Sequence of chain 1.C:
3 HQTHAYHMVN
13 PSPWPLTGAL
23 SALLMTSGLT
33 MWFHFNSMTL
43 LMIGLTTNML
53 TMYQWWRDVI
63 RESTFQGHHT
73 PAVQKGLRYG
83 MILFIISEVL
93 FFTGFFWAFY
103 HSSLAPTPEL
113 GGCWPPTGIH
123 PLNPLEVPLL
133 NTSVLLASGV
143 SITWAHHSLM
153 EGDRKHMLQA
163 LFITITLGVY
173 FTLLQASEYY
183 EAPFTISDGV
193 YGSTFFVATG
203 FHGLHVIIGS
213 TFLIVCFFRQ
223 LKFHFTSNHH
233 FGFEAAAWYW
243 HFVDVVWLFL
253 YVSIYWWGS

This protein binds this small molecule.
Small molecule (SMILES): C[C@H](CCC(=O)O)[C@H]1CC[C@H]2[C@@H]3[C@H](O)C[C@@H]4C[C@H](O)CC[C@]4(C)[C@H]3C[C@H](O)[C@]12C

Binding-site contacts:
Ligand atom O26 contacts residue PHE225 of chain 1.C at 3.8 Å.
Ligand atom C19 contacts residue PHE219 of chain 1.C at 3.9 Å (hydrophobic).
Ligand atom C6 contacts residue GLN161 of chain 1.C at 4.1 Å.
Ligand atom C10 contacts residue PHE164 of chain 1.C at 4.5 Å (hydrophobic).
Ligand atom C24 contacts residue PHE1 of chain 1.J at 3.6 Å (hydrophobic).
Ligand atom C15 contacts residue LEU160 of chain 1.C at 4.5 Å (hydrophobic).
Ligand atom C3 contacts residue PHE164 of chain 1.C at 4.4 Å (hydrophobic).
Ligand atom C14 contacts residue LEU160 of chain 1.C at 4.5 Å (hydrophobic).
Ligand atom C18 contacts residue PHE219 of chain 1.C at 4.5 Å (hydrophobic).
Ligand atom O25 contacts residue ARG156 of chain 1.C at 3.1 Å (salt-bridge).
Ligand atom C7 contacts residue LEU160 of chain 1.C at 4.3 Å (hydrophobic).
Ligand atom O26 contacts residue PHE1 of chain 1.J at 3.4 Å (h-bond).
Ligand atom C23 contacts residue ARG156 of chain 1.C at 3.4 Å.
Ligand atom C16 contacts residue LYS157 of chain 1.C at 4.4 Å.
Ligand atom C5 contacts residue PHE164 of chain 1.C at 3.7 Å (hydrophobic).
Ligand atom O25 contacts residue PHE1 of chain 1.J at 2.9 Å (h-bond).
Ligand atom C19 contacts residue PHE164 of chain 1.C at 3.4 Å (hydrophobic).
Ligand atom C4 contacts residue PHE164 of chain 1.C at 3.8 Å (hydrophobic).
Ligand atom C15 contacts residue LYS157 of chain 1.C at 4.1 Å.
Ligand atom C18 contacts residue LEU223 of chain 1.C at 3.5 Å (hydrophobic).
Ligand atom C16 contacts residue LEU160 of chain 1.C at 4.4 Å (hydrophobic).
Ligand atom C24 contacts residue ARG156 of chain 1.C at 3.1 Å.
Ligand atom C21 contacts residue PHE1 of chain 1.J at 4.2 Å (hydrophobic).
Ligand atom C8 contacts residue LEU160 of chain 1.C at 4.4 Å (hydrophobic).
Ligand atom C7 contacts residue GLN161 of chain 1.C at 3.9 Å.
Ligand atom O7 contacts residue GLN161 of chain 1.C at 4.0 Å.
Ligand atom C6 contacts residue PHE164 of chain 1.C at 4.2 Å (hydrophobic).
Ligand atom O26 contacts residue ARG156 of chain 1.C at 2.7 Å (salt-bridge).
Ligand atom C18 contacts residue LEU160 of chain 1.C at 3.5 Å (hydrophobic).
Ligand atom C17 contacts residue LEU160 of chain 1.C at 4.5 Å (hydrophobic).

Sequence of chain 1.J:
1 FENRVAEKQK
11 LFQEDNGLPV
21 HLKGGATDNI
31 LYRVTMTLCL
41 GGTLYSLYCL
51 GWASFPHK